A small-molecule ligand and the protein it binds are described below.
Small molecule (SMILES): CC(=O)N[C@@H]1[C@@H](O)[C@H](O)[C@@H](CO)O[C@H]1O

Binding-site contacts:
Ligand atom C5 contacts residue ASN88 of chain 1.K at 3.6 Å.
Ligand atom O7 contacts residue ASN88 of chain 1.K at 4.0 Å.
Ligand atom C7 contacts residue ILE58 of chain 1.K at 3.5 Å (hydrophobic).
Ligand atom C1 contacts residue ASN88 of chain 1.K at 1.4 Å.
Ligand atom C7 contacts residue ASN88 of chain 1.K at 3.8 Å.
Ligand atom O5 contacts residue ASN88 of chain 1.K at 2.3 Å (h-bond).
Ligand atom C4 contacts residue ASN88 of chain 1.K at 4.2 Å.
Ligand atom N2 contacts residue ILE58 of chain 1.K at 3.8 Å.
Ligand atom C1 contacts residue ILE58 of chain 1.K at 4.4 Å (hydrophobic).
Ligand atom O6 contacts residue GLY89 of chain 1.K at 4.0 Å.
Ligand atom C8 contacts residue SER55 of chain 1.K at 3.4 Å.
Ligand atom O5 contacts residue GLY89 of chain 1.K at 4.0 Å.
Ligand atom N2 contacts residue ASN88 of chain 1.K at 3.1 Å (h-bond).
Ligand atom C8 contacts residue ILE58 of chain 1.K at 3.4 Å (hydrophobic).
Ligand atom C2 contacts residue ASN88 of chain 1.K at 2.5 Å.
Ligand atom O7 contacts residue ILE58 of chain 1.K at 4.0 Å.
Ligand atom O6 contacts residue ASN88 of chain 1.K at 4.0 Å.
Ligand atom C1 contacts residue GLY89 of chain 1.K at 4.5 Å.
Ligand atom C3 contacts residue ASN88 of chain 1.K at 3.8 Å.

Sequence of chain 1.K:
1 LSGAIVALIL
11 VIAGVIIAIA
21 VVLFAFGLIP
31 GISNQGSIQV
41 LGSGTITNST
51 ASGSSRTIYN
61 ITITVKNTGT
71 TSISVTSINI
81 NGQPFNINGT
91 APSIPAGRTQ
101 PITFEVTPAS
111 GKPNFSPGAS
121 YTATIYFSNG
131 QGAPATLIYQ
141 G